The protein below binds the small molecule below.
Small molecule (SMILES): CC(=O)N[C@@H]1[C@@H](O)[C@H](O)[C@@H](CO)O[C@H]1O

Sequence of chain 1.E:
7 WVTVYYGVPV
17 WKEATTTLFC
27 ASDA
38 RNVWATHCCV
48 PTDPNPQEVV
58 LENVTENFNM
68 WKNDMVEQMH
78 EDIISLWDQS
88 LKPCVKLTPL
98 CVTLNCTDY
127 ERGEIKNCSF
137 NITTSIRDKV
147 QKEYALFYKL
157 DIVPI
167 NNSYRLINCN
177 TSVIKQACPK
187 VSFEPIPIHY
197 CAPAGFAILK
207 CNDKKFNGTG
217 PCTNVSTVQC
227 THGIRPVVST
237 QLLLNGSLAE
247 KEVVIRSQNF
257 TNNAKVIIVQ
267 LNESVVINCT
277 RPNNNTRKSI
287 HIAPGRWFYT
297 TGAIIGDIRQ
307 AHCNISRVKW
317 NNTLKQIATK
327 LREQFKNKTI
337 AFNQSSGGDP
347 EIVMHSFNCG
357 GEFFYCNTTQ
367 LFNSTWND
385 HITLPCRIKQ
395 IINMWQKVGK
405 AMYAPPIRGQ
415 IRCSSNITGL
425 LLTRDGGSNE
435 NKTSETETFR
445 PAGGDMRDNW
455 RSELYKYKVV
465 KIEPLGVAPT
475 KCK

Binding-site contacts:
Ligand atom C2 contacts residue ASN133 of chain 1.E at 2.6 Å.
Ligand atom O3 contacts residue LYS148 of chain 1.E at 4.4 Å.
Ligand atom C8 contacts residue THR104 of chain 1.E at 3.8 Å.
Ligand atom O4 contacts residue TYR150 of chain 1.E at 4.5 Å.
Ligand atom C7 contacts residue ASN102 of chain 1.E at 4.2 Å.
Ligand atom C7 contacts residue ASN133 of chain 1.E at 3.3 Å.
Ligand atom O3 contacts residue TYR150 of chain 1.E at 4.4 Å.
Ligand atom C3 contacts residue ASN133 of chain 1.E at 3.9 Å.
Ligand atom C8 contacts residue SER135 of chain 1.E at 4.1 Å.
Ligand atom N2 contacts residue ASN133 of chain 1.E at 2.9 Å (h-bond).
Ligand atom O7 contacts residue ASN133 of chain 1.E at 3.1 Å (h-bond).
Ligand atom C8 contacts residue ASN133 of chain 1.E at 3.2 Å.
Ligand atom O3 contacts residue SER135 of chain 1.E at 4.2 Å.
Ligand atom O5 contacts residue ASN133 of chain 1.E at 2.5 Å (h-bond).
Ligand atom C2 contacts residue TYR150 of chain 1.E at 4.3 Å (hydrophobic).
Ligand atom O7 contacts residue TYR150 of chain 1.E at 4.1 Å.
Ligand atom O5 contacts residue TYR150 of chain 1.E at 4.2 Å.
Ligand atom C4 contacts residue TYR150 of chain 1.E at 3.9 Å (hydrophobic).
Ligand atom C8 contacts residue ASN102 of chain 1.E at 3.4 Å.
Ligand atom C4 contacts residue ASN133 of chain 1.E at 4.4 Å.
Ligand atom O7 contacts residue ASN102 of chain 1.E at 4.0 Å.
Ligand atom C1 contacts residue ASN133 of chain 1.E at 1.5 Å.
Ligand atom C5 contacts residue ASN133 of chain 1.E at 3.8 Å.
Ligand atom O6 contacts residue TYR150 of chain 1.E at 4.5 Å.
Ligand atom C7 contacts residue CYS134 of chain 1.E at 4.2 Å (hydrophobic).
Ligand atom O7 contacts residue CYS134 of chain 1.E at 3.0 Å.
Ligand atom C6 contacts residue TYR150 of chain 1.E at 3.8 Å (hydrophobic).
Ligand atom O7 contacts residue SER135 of chain 1.E at 3.0 Å (h-bond).
Ligand atom C7 contacts residue SER135 of chain 1.E at 3.8 Å.